The small molecule below binds the protein below.
Small molecule (SMILES): CC(=O)N[C@H]1[C@H]([C@H](O)[C@H](O)CO)O[C@@](O)(C(=O)O)C[C@@H]1O

Binding-site contacts:
Ligand atom C6 contacts residue ASN59 of chain 1.D at 4.0 Å.
Ligand atom C3 contacts residue LYS242 of chain 1.E at 3.7 Å.
Ligand atom O2 contacts residue SER62 of chain 1.D at 3.5 Å (h-bond).
Ligand atom C1 contacts residue ASN59 of chain 1.D at 3.5 Å.
Ligand atom O7 contacts residue ALA60 of chain 1.D at 3.6 Å.
Ligand atom O9 contacts residue LEU31 of chain 1.D at 4.4 Å.
Ligand atom O7 contacts residue THR61 of chain 1.D at 3.6 Å.
Ligand atom O9 contacts residue SER62 of chain 1.D at 4.0 Å.
Ligand atom O10 contacts residue TYR98 of chain 1.D at 4.1 Å.
Ligand atom O1B contacts residue NAG1 of chain 1.EA at 2.7 Å (h-bond).
Ligand atom O10 contacts residue THR258 of chain 1.E at 3.8 Å.
Ligand atom O7 contacts residue SER62 of chain 1.D at 4.1 Å.
Ligand atom O1A contacts residue NAG1 of chain 1.EA at 3.4 Å (h-bond).
Ligand atom O8 contacts residue LYS58 of chain 1.D at 3.8 Å.
Ligand atom O9 contacts residue GLY32 of chain 1.D at 3.8 Å.
Ligand atom O8 contacts residue GLY32 of chain 1.D at 3.7 Å.
Ligand atom C8 contacts residue LEU31 of chain 1.D at 4.3 Å (hydrophobic).
Ligand atom C8 contacts residue GLY32 of chain 1.D at 3.5 Å.
Ligand atom O1A contacts residue ASN59 of chain 1.D at 3.6 Å.
Ligand atom O1B contacts residue ASN59 of chain 1.D at 3.2 Å (h-bond).
Ligand atom C7 contacts residue SER62 of chain 1.D at 4.4 Å.
Ligand atom C4 contacts residue LYS242 of chain 1.E at 3.4 Å.
Ligand atom O6 contacts residue ASN59 of chain 1.D at 3.8 Å.
Ligand atom O8 contacts residue ASN59 of chain 1.D at 3.4 Å (h-bond).
Ligand atom C8 contacts residue ALA60 of chain 1.D at 4.2 Å (hydrophobic).
Ligand atom O4 contacts residue LYS242 of chain 1.E at 3.1 Å (salt-bridge).
Ligand atom C8 contacts residue ASN59 of chain 1.D at 3.6 Å.
Ligand atom C11 contacts residue THR258 of chain 1.E at 3.2 Å.
Ligand atom C9 contacts residue GLY32 of chain 1.D at 3.3 Å.
Ligand atom O10 contacts residue PRO65 of chain 1.D at 4.5 Å.
Ligand atom O9 contacts residue PRO64 of chain 1.D at 4.4 Å.
Ligand atom O7 contacts residue ASN59 of chain 1.D at 2.3 Å (h-bond).
Ligand atom C9 contacts residue TYR98 of chain 1.D at 4.2 Å (hydrophobic).
Ligand atom C2 contacts residue ASN59 of chain 1.D at 4.4 Å.
Ligand atom C1 contacts residue NAG1 of chain 1.EA at 3.4 Å.
Ligand atom C7 contacts residue ASN59 of chain 1.D at 3.4 Å.
Ligand atom C10 contacts residue THR258 of chain 1.E at 3.7 Å.
Ligand atom C11 contacts residue THR257 of chain 1.E at 3.5 Å.

Sequence of chain 1.D:
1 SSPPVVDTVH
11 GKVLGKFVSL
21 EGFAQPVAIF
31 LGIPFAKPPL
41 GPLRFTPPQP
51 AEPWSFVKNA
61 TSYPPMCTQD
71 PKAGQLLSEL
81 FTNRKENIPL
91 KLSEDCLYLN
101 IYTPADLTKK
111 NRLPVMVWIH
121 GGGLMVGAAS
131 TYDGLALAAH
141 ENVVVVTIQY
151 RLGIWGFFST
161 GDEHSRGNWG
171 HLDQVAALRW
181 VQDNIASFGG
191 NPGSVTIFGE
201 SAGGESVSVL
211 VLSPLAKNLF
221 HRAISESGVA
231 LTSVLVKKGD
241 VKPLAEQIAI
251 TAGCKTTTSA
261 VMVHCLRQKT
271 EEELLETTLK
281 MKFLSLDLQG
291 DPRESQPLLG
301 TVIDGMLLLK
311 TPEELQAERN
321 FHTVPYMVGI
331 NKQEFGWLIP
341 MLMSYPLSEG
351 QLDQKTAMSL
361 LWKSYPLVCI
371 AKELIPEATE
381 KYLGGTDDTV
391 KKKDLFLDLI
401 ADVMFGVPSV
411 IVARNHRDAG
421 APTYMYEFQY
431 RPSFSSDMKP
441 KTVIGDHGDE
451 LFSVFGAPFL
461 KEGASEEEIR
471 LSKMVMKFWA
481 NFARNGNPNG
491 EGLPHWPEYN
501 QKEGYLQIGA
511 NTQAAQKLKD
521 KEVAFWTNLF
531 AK

Sequence of chain 1.E:
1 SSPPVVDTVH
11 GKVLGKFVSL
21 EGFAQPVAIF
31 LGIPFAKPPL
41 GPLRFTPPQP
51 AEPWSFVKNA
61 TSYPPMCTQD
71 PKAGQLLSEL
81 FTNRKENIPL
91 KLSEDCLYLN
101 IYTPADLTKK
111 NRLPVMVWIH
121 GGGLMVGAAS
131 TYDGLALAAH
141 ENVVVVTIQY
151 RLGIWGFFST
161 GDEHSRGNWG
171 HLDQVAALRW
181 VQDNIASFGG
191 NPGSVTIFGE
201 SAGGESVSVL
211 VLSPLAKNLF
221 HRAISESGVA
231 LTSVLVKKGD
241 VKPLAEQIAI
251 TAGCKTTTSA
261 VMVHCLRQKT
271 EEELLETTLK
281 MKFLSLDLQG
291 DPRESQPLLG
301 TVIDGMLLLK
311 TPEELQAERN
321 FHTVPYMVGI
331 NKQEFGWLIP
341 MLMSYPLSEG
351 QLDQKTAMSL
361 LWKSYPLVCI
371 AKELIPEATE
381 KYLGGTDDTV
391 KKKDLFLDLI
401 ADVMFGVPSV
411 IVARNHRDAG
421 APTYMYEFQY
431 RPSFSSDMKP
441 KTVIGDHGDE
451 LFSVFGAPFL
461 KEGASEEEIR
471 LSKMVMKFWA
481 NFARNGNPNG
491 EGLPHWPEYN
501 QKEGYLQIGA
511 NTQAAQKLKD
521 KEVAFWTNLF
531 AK